Binding-site contacts:
Ligand atom C5 contacts residue SER106 of chain 1.M at 3.4 Å.
Ligand atom C23 contacts residue LEU134 of chain 1.M at 3.6 Å (hydrophobic).
Ligand atom C7 contacts residue GLY77 of chain 1.M at 3.3 Å.
Ligand atom O3 contacts residue SER106 of chain 1.M at 2.2 Å (h-bond).
Ligand atom O19 contacts residue VAL79 of chain 1.M at 3.1 Å (h-bond).
Ligand atom C6 contacts residue HIS131 of chain 1.M at 3.0 Å.
Ligand atom C22 contacts residue LEU134 of chain 1.M at 3.8 Å (hydrophobic).
Ligand atom O10 contacts residue MET107 of chain 1.M at 3.7 Å.
Ligand atom C1 contacts residue SER106 of chain 1.M at 1.3 Å.
Ligand atom C11 contacts residue VAL79 of chain 1.M at 3.7 Å (hydrophobic).
Ligand atom C42 contacts residue PRO133 of chain 1.M at 3.6 Å (hydrophobic).
Ligand atom O12 contacts residue LEU134 of chain 1.M at 2.8 Å (h-bond).
Ligand atom O3 contacts residue GLY77 of chain 1.M at 3.1 Å (h-bond).
Ligand atom C4 contacts residue SER106 of chain 1.M at 2.4 Å.
Ligand atom C4 contacts residue HIS131 of chain 1.M at 3.5 Å.
Ligand atom N13 contacts residue GLY77 of chain 1.M at 3.0 Å (h-bond).
Ligand atom O12 contacts residue PRO133 of chain 1.M at 3.2 Å.
Ligand atom C42 contacts residue ILE151 of chain 1.M at 3.2 Å (hydrophobic).
Ligand atom C1 contacts residue MET107 of chain 1.M at 3.4 Å (hydrophobic).
Ligand atom C42 contacts residue ILE154 of chain 1.M at 3.3 Å (hydrophobic).
Ligand atom C11 contacts residue GLY77 of chain 1.M at 3.6 Å.
Ligand atom C23 contacts residue VAL79 of chain 1.M at 3.7 Å (hydrophobic).
Ligand atom C14 contacts residue LEU134 of chain 1.M at 3.2 Å (hydrophobic).
Ligand atom C17 contacts residue GLY77 of chain 1.M at 3.7 Å.
Ligand atom C18 contacts residue LEU134 of chain 1.M at 3.5 Å (hydrophobic).
Ligand atom N20 contacts residue LEU134 of chain 1.M at 2.9 Å (h-bond).
Ligand atom C5 contacts residue HIS131 of chain 1.M at 3.9 Å.
Ligand atom C6 contacts residue SER106 of chain 1.M at 3.5 Å.
Ligand atom C9 contacts residue SER106 of chain 1.M at 3.4 Å.
Ligand atom C16 contacts residue LEU134 of chain 1.M at 3.9 Å (hydrophobic).
Ligand atom C6 contacts residue LEU134 of chain 1.M at 3.5 Å (hydrophobic).
Ligand atom C9 contacts residue VAL79 of chain 1.M at 3.9 Å (hydrophobic).
Ligand atom O10 contacts residue VAL79 of chain 1.M at 3.4 Å.
Ligand atom O10 contacts residue SER106 of chain 1.M at 3.4 Å (h-bond).
Ligand atom C9 contacts residue GLY77 of chain 1.M at 3.1 Å.
Ligand atom O3 contacts residue MET107 of chain 1.M at 2.9 Å (h-bond).
Ligand atom O3 contacts residue GLY76 of chain 1.M at 3.4 Å.
Ligand atom O19 contacts residue SER78 of chain 1.M at 3.5 Å.
Ligand atom C4 contacts residue GLY77 of chain 1.M at 3.9 Å.
Ligand atom C1 contacts residue HIS131 of chain 1.M at 3.6 Å.

This small molecule binds to this protein.
Small molecule (SMILES): CC[C@H](C)[C@H](NC(=O)[C@@H](NC(=O)[C@H](O)[C@@H](C=O)C(C)C)C(C)C)C(=O)O

Sequence of chain 1.N:
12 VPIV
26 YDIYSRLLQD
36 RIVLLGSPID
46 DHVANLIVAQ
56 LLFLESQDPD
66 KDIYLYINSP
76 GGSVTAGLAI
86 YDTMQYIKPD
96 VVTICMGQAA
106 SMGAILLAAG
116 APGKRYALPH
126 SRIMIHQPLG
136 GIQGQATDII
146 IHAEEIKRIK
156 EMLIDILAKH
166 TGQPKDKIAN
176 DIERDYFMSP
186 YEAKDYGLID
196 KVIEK

Sequence of chain 1.M:
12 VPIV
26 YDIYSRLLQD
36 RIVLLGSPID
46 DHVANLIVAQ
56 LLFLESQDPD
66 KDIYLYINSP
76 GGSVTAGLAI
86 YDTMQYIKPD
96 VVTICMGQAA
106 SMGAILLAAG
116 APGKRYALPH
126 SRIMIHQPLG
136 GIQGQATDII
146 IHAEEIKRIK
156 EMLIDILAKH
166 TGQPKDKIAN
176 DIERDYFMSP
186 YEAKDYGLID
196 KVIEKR